Binding-site contacts:
Ligand atom C7 contacts residue ARG51 of chain 1.F at 4.2 Å.
Ligand atom O5 contacts residue ASN113 of chain 1.D at 2.2 Å (h-bond).
Ligand atom C8 contacts residue ALA53 of chain 1.F at 3.4 Å (hydrophobic).
Ligand atom C5 contacts residue ARG51 of chain 1.F at 3.6 Å.
Ligand atom C7 contacts residue ALA53 of chain 1.F at 3.5 Å (hydrophobic).
Ligand atom C4 contacts residue ASN113 of chain 1.D at 4.2 Å.
Ligand atom O5 contacts residue ALA54 of chain 1.F at 3.5 Å.
Ligand atom N2 contacts residue ARG51 of chain 1.F at 3.5 Å (salt-bridge).
Ligand atom N2 contacts residue ALA53 of chain 1.F at 4.1 Å.
Ligand atom C8 contacts residue ARG51 of chain 1.F at 3.9 Å.
Ligand atom O6 contacts residue ALA53 of chain 1.F at 4.1 Å.
Ligand atom N2 contacts residue ASN32 of chain 1.F at 4.1 Å.
Ligand atom C2 contacts residue TYR50 of chain 1.F at 3.6 Å (hydrophobic).
Ligand atom O3 contacts residue ALA53 of chain 1.F at 3.6 Å.
Ligand atom N2 contacts residue ASN113 of chain 1.D at 2.9 Å (h-bond).
Ligand atom O3 contacts residue ALA54 of chain 1.F at 3.4 Å (h-bond).
Ligand atom C5 contacts residue LEU55 of chain 1.F at 3.9 Å (hydrophobic).
Ligand atom C6 contacts residue ARG51 of chain 1.F at 3.9 Å.
Ligand atom C3 contacts residue ALA54 of chain 1.F at 3.7 Å (hydrophobic).
Ligand atom C6 contacts residue LEU55 of chain 1.F at 4.1 Å (hydrophobic).
Ligand atom C4 contacts residue ALA54 of chain 1.F at 4.0 Å (hydrophobic).
Ligand atom O7 contacts residue ALA53 of chain 1.F at 3.7 Å.
Ligand atom N2 contacts residue TYR50 of chain 1.F at 3.0 Å (h-bond).
Ligand atom C7 contacts residue TYR50 of chain 1.F at 4.0 Å (hydrophobic).
Ligand atom C8 contacts residue ASN113 of chain 1.D at 4.2 Å.
Ligand atom C2 contacts residue ASN113 of chain 1.D at 2.5 Å.
Ligand atom C1 contacts residue ASN113 of chain 1.D at 1.4 Å.
Ligand atom C2 contacts residue ALA54 of chain 1.F at 3.7 Å (hydrophobic).
Ligand atom C7 contacts residue ASN32 of chain 1.F at 4.2 Å.
Ligand atom C1 contacts residue ARG51 of chain 1.F at 3.8 Å.
Ligand atom C3 contacts residue ASN113 of chain 1.D at 3.8 Å.
Ligand atom O7 contacts residue TYR50 of chain 1.F at 4.0 Å.
Ligand atom O7 contacts residue ASN113 of chain 1.D at 4.1 Å.
Ligand atom C8 contacts residue ASN32 of chain 1.F at 3.6 Å.
Ligand atom C6 contacts residue ALA53 of chain 1.F at 4.0 Å (hydrophobic).
Ligand atom C7 contacts residue ASN113 of chain 1.D at 3.7 Å.
Ligand atom O5 contacts residue ARG51 of chain 1.F at 3.6 Å (salt-bridge).
Ligand atom C1 contacts residue ALA54 of chain 1.F at 3.6 Å (hydrophobic).
Ligand atom C5 contacts residue ASN113 of chain 1.D at 3.6 Å.
Ligand atom O4 contacts residue ALA54 of chain 1.F at 3.1 Å.

This protein binds this small molecule.
Small molecule (SMILES): CC(=O)N[C@H]1[C@H](O[C@H]2[C@H](O)[C@@H](NC(C)=O)CO[C@@H]2CO)O[C@H](CO)[C@@H](O[C@@H]2O[C@H](CO[C@H]3O[C@H](CO)[C@@H](O)[C@H](O)[C@@H]3O)[C@@H](O)[C@H](O)[C@@H]2O)[C@@H]1O

Sequence of chain 1.F:
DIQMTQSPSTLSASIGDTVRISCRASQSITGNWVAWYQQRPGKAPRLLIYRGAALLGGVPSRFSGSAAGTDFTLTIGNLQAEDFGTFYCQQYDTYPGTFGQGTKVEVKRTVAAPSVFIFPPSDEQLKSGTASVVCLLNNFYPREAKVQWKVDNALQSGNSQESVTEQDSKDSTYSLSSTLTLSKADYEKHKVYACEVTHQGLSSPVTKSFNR

Sequence of chain 1.D:
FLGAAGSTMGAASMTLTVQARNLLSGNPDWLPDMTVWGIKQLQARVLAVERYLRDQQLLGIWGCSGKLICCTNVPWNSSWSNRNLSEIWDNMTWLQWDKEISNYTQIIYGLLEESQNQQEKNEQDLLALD